Binding-site contacts:
Ligand atom C8 contacts residue ALA525 of chain 2.A at 4.3 Å (hydrophobic).
Ligand atom N2 contacts residue ASN524 of chain 2.A at 3.0 Å (h-bond).
Ligand atom O7 contacts residue SER526 of chain 2.A at 3.1 Å (h-bond).
Ligand atom C4 contacts residue ASN524 of chain 2.A at 4.1 Å.
Ligand atom O5 contacts residue ASN524 of chain 2.A at 2.2 Å (h-bond).
Ligand atom C5 contacts residue SER500 of chain 2.A at 3.8 Å.
Ligand atom O6 contacts residue SER500 of chain 2.A at 4.3 Å.
Ligand atom C8 contacts residue ASN524 of chain 2.A at 4.4 Å.
Ligand atom C6 contacts residue SER500 of chain 2.A at 3.9 Å.
Ligand atom C7 contacts residue ASN524 of chain 2.A at 3.5 Å.
Ligand atom C3 contacts residue ASN524 of chain 2.A at 3.8 Å.
Ligand atom C5 contacts residue ASN524 of chain 2.A at 3.5 Å.
Ligand atom O5 contacts residue SER500 of chain 2.A at 3.2 Å.
Ligand atom O7 contacts residue ASN524 of chain 2.A at 3.4 Å (h-bond).
Ligand atom C7 contacts residue SER526 of chain 2.A at 4.3 Å.
Ligand atom C1 contacts residue SER500 of chain 2.A at 3.9 Å.
Ligand atom C1 contacts residue ASN524 of chain 2.A at 1.4 Å.
Ligand atom C2 contacts residue ASN524 of chain 2.A at 2.5 Å.

A small-molecule ligand and the protein it binds are described below.
Small molecule (SMILES): CC(=O)N[C@@H]1[C@@H](O)[C@H](O)[C@@H](CO)O[C@H]1O

Sequence of chain 2.A:
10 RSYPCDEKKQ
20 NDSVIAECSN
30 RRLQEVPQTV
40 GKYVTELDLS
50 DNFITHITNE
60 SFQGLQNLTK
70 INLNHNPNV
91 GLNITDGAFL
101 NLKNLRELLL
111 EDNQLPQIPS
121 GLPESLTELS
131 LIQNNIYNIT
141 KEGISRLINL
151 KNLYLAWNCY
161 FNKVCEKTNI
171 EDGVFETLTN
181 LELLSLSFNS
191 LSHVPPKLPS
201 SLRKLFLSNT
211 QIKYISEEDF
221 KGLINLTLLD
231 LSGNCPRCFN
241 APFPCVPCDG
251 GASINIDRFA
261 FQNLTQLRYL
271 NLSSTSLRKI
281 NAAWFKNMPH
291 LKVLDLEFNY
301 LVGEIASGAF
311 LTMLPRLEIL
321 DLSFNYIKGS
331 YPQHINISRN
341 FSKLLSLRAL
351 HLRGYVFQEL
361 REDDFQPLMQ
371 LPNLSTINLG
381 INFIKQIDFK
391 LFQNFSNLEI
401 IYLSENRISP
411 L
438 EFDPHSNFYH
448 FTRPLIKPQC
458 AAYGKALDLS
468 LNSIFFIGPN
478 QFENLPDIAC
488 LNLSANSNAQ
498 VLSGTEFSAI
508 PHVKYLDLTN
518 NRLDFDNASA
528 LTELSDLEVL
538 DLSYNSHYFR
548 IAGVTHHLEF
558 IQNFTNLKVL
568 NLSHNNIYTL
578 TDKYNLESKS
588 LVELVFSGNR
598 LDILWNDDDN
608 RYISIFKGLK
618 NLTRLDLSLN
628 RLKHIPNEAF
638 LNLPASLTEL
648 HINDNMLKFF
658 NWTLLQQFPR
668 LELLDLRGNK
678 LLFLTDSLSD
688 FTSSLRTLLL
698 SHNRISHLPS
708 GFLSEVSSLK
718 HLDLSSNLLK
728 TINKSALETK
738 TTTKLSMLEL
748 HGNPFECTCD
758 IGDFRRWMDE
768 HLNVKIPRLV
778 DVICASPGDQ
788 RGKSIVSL